Binding-site contacts:
Ligand atom O5 contacts residue THR233 of chain 1.C at 3.8 Å.
Ligand atom C8 contacts residue HIS348 of chain 1.C at 4.0 Å.
Ligand atom O7 contacts residue ILE269 of chain 1.C at 4.0 Å.
Ligand atom O7 contacts residue THR233 of chain 1.C at 4.1 Å.
Ligand atom C8 contacts residue ASN231 of chain 1.C at 4.4 Å.
Ligand atom C2 contacts residue ASN231 of chain 1.C at 2.5 Å.
Ligand atom C1 contacts residue THR233 of chain 1.C at 4.3 Å.
Ligand atom C8 contacts residue SER271 of chain 1.C at 3.6 Å.
Ligand atom C8 contacts residue ILE269 of chain 1.C at 3.9 Å (hydrophobic).
Ligand atom O7 contacts residue ASN231 of chain 1.C at 3.0 Å (h-bond).
Ligand atom C5 contacts residue THR233 of chain 1.C at 3.7 Å.
Ligand atom O7 contacts residue HIS348 of chain 1.C at 3.2 Å.
Ligand atom C4 contacts residue ASN231 of chain 1.C at 4.4 Å.
Ligand atom N2 contacts residue HIS348 of chain 1.C at 4.5 Å.
Ligand atom C1 contacts residue ASN231 of chain 1.C at 1.5 Å.
Ligand atom C8 contacts residue ILE274 of chain 1.C at 4.1 Å (hydrophobic).
Ligand atom O5 contacts residue ASN231 of chain 1.C at 2.4 Å (h-bond).
Ligand atom C7 contacts residue ASN231 of chain 1.C at 3.2 Å.
Ligand atom C7 contacts residue ILE269 of chain 1.C at 4.3 Å (hydrophobic).
Ligand atom N2 contacts residue ASN231 of chain 1.C at 3.0 Å (h-bond).
Ligand atom C3 contacts residue ASN231 of chain 1.C at 3.9 Å.
Ligand atom C7 contacts residue HIS348 of chain 1.C at 3.7 Å.
Ligand atom C5 contacts residue ASN231 of chain 1.C at 3.8 Å.
Ligand atom C6 contacts residue THR233 of chain 1.C at 3.9 Å.

Sequence of chain 1.C:
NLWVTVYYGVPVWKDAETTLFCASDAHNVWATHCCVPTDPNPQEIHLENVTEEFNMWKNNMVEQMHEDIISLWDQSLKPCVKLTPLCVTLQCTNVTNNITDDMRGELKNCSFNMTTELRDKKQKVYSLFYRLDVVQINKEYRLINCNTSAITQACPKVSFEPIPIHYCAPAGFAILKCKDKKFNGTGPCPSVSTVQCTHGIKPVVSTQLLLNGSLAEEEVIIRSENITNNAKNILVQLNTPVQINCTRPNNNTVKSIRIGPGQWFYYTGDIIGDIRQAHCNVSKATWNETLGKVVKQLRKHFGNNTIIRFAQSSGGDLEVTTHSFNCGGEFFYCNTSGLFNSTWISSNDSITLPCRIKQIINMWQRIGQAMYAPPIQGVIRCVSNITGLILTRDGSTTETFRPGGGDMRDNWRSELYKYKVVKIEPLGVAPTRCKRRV

A small-molecule ligand and the protein it binds are described below.
Small molecule (SMILES): CC(=O)N[C@H]1[C@H](O[C@H]2[C@H](O)[C@@H](NC(C)=O)CO[C@@H]2CO)O[C@H](CO)[C@@H](O)[C@@H]1O